A protein and the small-molecule ligand that binds it are described below.
Small molecule (SMILES): CC(=O)N[C@@H]1[C@@H](O)[C@H](O)[C@@H](CO)O[C@H]1O

Binding-site contacts:
Ligand atom N2 contacts residue ASN603 of chain 1.B at 2.8 Å (h-bond).
Ligand atom O7 contacts residue ASN603 of chain 1.B at 3.0 Å (h-bond).
Ligand atom C8 contacts residue ASN603 of chain 1.B at 4.2 Å.
Ligand atom O5 contacts residue ASN603 of chain 1.B at 2.4 Å (h-bond).
Ligand atom C1 contacts residue ASN603 of chain 1.B at 1.4 Å.
Ligand atom C5 contacts residue ASN603 of chain 1.B at 3.6 Å.
Ligand atom C3 contacts residue ASN603 of chain 1.B at 3.7 Å.
Ligand atom C7 contacts residue ASN603 of chain 1.B at 3.1 Å.
Ligand atom C4 contacts residue ASN603 of chain 1.B at 4.2 Å.
Ligand atom C2 contacts residue ASN603 of chain 1.B at 2.4 Å.

Sequence of chain 1.B:
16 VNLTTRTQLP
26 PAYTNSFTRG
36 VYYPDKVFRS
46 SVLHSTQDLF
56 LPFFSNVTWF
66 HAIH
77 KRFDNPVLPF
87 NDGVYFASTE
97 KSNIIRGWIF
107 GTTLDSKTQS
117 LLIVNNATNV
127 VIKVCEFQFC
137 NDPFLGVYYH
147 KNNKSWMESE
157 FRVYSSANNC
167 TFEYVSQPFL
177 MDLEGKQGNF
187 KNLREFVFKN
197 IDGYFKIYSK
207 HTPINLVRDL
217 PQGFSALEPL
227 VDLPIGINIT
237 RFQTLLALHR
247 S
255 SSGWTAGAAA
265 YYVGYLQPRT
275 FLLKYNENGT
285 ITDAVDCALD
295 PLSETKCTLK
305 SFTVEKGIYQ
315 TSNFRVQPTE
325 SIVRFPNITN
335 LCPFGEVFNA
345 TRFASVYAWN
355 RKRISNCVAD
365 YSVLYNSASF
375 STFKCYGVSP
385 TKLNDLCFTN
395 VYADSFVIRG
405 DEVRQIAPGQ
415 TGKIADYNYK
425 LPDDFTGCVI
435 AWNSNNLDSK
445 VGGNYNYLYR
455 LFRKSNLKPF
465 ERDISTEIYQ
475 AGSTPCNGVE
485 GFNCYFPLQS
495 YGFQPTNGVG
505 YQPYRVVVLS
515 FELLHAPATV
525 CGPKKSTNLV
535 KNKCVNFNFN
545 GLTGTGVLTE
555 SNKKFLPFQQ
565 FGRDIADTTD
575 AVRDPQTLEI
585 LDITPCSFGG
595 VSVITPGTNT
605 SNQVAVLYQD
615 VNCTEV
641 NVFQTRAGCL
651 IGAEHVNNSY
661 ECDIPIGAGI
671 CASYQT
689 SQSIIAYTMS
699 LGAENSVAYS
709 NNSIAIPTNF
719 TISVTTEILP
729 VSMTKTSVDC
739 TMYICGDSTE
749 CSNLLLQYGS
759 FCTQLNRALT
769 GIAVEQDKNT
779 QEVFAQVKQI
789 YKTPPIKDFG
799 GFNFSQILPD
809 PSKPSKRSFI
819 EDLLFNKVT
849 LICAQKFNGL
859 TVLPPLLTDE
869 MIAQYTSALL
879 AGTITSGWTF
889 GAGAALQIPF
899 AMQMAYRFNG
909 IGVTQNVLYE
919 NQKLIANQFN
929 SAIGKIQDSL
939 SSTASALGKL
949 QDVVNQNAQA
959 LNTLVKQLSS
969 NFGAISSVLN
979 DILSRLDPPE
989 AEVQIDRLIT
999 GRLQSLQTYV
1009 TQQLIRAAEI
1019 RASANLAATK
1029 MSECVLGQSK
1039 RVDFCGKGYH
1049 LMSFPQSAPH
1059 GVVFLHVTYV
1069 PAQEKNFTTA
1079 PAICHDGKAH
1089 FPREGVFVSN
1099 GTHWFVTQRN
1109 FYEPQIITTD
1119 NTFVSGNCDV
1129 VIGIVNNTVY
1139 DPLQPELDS